This small molecule binds to this protein.
Small molecule (SMILES): CCCCCCCC(=O)OC[C@H](COP(=O)(O)O[C@@H]1[C@H](O)[C@H](O)[C@@H](OP(=O)(O)O)[C@H](OP(=O)(O)O)[C@H]1O)OC(=O)CCCCCCC

Binding-site contacts:
Ligand atom O6 contacts residue PRO815 of chain 1.A at 3.9 Å.
Ligand atom O1A contacts residue PRO598 of chain 1.B at 3.9 Å.
Ligand atom C3A contacts residue PHE813 of chain 1.A at 4.0 Å (hydrophobic).
Ligand atom C5B contacts residue LEU812 of chain 1.A at 3.5 Å (hydrophobic).
Ligand atom O52 contacts residue TYR818 of chain 1.A at 3.2 Å.
Ligand atom O2C contacts residue PRO598 of chain 1.B at 4.2 Å.
Ligand atom P5 contacts residue TYR818 of chain 1.A at 4.3 Å.
Ligand atom P1 contacts residue PRO816 of chain 1.A at 4.2 Å.
Ligand atom P5 contacts residue ARG602 of chain 1.B at 4.0 Å.
Ligand atom O41 contacts residue LYS817 of chain 1.A at 3.4 Å.
Ligand atom O13 contacts residue PRO816 of chain 1.A at 3.5 Å.
Ligand atom C1C contacts residue PRO815 of chain 1.A at 3.9 Å (hydrophobic).
Ligand atom O6 contacts residue PRO598 of chain 1.B at 4.3 Å.
Ligand atom C6B contacts residue LEU812 of chain 1.A at 4.2 Å (hydrophobic).
Ligand atom C1C contacts residue PRO816 of chain 1.A at 3.9 Å (hydrophobic).
Ligand atom O6 contacts residue GLY599 of chain 1.B at 4.0 Å.
Ligand atom O3C contacts residue PRO816 of chain 1.A at 3.5 Å.
Ligand atom C4A contacts residue PHE813 of chain 1.A at 3.8 Å (hydrophobic).
Ligand atom C3A contacts residue PRO598 of chain 1.B at 4.4 Å (hydrophobic).
Ligand atom C4B contacts residue LEU812 of chain 1.A at 4.4 Å (hydrophobic).
Ligand atom O53 contacts residue TYR818 of chain 1.A at 4.0 Å.
Ligand atom O52 contacts residue ARG602 of chain 1.B at 2.9 Å (salt-bridge).
Ligand atom C1A contacts residue PRO598 of chain 1.B at 3.8 Å (hydrophobic).
Ligand atom O2C contacts residue PRO815 of chain 1.A at 4.0 Å.
Ligand atom O52 contacts residue GLY599 of chain 1.B at 4.1 Å.
Ligand atom O51 contacts residue ARG602 of chain 1.B at 4.2 Å.
Ligand atom O51 contacts residue GLY599 of chain 1.B at 3.3 Å.
Ligand atom C1B contacts residue PRO816 of chain 1.A at 4.4 Å (hydrophobic).
Ligand atom C2A contacts residue PHE813 of chain 1.A at 3.2 Å (hydrophobic).
Ligand atom O11 contacts residue PRO816 of chain 1.A at 3.6 Å.
Ligand atom C1A contacts residue PHE813 of chain 1.A at 4.4 Å (hydrophobic).
Ligand atom C2C contacts residue PRO816 of chain 1.A at 4.4 Å (hydrophobic).
Ligand atom C2B contacts residue LEU812 of chain 1.A at 4.3 Å (hydrophobic).
Ligand atom P5 contacts residue GLY599 of chain 1.B at 4.3 Å.
Ligand atom C7B contacts residue LEU812 of chain 1.A at 3.9 Å (hydrophobic).
Ligand atom C3C contacts residue PRO816 of chain 1.A at 4.0 Å (hydrophobic).
Ligand atom C2A contacts residue PRO598 of chain 1.B at 3.6 Å (hydrophobic).
Ligand atom O5 contacts residue LYS817 of chain 1.A at 3.6 Å.
Ligand atom O1B contacts residue PRO816 of chain 1.A at 4.3 Å.
Ligand atom O11 contacts residue PRO815 of chain 1.A at 4.1 Å.

Sequence of chain 1.B:
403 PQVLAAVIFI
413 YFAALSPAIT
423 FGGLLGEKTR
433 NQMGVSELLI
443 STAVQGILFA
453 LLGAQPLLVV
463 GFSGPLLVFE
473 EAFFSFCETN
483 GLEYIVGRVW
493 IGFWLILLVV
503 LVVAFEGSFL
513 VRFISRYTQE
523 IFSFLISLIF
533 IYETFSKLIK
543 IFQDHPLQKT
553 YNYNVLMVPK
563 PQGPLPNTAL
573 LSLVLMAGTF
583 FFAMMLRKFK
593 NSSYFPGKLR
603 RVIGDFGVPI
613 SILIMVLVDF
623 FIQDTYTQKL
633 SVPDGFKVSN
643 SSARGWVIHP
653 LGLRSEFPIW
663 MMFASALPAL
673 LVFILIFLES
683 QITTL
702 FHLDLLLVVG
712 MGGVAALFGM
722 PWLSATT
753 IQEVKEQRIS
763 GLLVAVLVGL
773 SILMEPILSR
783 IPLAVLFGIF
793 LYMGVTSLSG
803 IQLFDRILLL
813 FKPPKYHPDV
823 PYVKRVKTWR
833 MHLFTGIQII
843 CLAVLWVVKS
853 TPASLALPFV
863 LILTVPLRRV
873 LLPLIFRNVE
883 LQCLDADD

Sequence of chain 1.A:
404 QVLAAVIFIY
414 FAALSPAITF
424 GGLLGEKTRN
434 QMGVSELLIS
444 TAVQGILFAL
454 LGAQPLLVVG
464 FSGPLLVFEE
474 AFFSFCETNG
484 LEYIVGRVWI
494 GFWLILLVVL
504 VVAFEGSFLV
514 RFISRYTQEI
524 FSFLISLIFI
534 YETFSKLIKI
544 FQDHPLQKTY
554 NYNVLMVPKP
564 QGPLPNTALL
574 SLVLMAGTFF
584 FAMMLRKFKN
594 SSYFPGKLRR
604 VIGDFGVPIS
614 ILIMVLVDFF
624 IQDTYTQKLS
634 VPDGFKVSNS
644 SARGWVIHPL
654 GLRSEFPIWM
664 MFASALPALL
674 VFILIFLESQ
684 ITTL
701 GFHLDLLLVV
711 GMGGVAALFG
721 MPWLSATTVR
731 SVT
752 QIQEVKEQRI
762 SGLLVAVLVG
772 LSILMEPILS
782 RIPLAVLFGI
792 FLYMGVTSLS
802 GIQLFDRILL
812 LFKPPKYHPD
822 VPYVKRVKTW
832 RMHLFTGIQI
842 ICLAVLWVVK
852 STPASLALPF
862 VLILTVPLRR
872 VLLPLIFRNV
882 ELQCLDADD